Binding-site contacts:
Ligand atom CA contacts residue ARG183 of chain 1.E at 3.8 Å.
Ligand atom C contacts residue ARG183 of chain 1.E at 4.0 Å.
Ligand atom NE2 contacts residue MET396 of chain 1.E at 3.3 Å (h-bond).
Ligand atom C contacts residue VAL398 of chain 1.E at 3.5 Å (hydrophobic).
Ligand atom OD1 contacts residue PHE184 of chain 1.E at 3.6 Å.
Ligand atom O contacts residue MET396 of chain 1.E at 3.2 Å.
Ligand atom CB contacts residue ARG183 of chain 1.E at 3.4 Å.
Ligand atom CD1 contacts residue LEU186 of chain 1.E at 3.9 Å (hydrophobic).
Ligand atom O contacts residue VAL398 of chain 1.E at 3.7 Å.
Ligand atom CD2 contacts residue PRO362 of chain 1.E at 3.9 Å (hydrophobic).
Ligand atom N contacts residue MET396 of chain 1.E at 3.9 Å.
Ligand atom CD2 contacts residue MET396 of chain 1.E at 3.6 Å (hydrophobic).
Ligand atom CD1 contacts residue ARG185 of chain 1.E at 4.0 Å.
Ligand atom CD contacts residue VAL398 of chain 1.E at 4.0 Å (hydrophobic).
Ligand atom C contacts residue MET396 of chain 1.E at 3.6 Å (hydrophobic).
Ligand atom C contacts residue MET396 of chain 1.E at 3.9 Å (hydrophobic).
Ligand atom N contacts residue VAL398 of chain 1.E at 3.5 Å.
Ligand atom CH3 contacts residue VAL398 of chain 1.E at 4.0 Å (hydrophobic).
Ligand atom N contacts residue PRO397 of chain 1.E at 3.4 Å (h-bond).
Ligand atom C contacts residue ARG399 of chain 1.E at 3.5 Å.
Ligand atom CE1 contacts residue ARG399 of chain 1.E at 3.9 Å.
Ligand atom CG contacts residue ARG183 of chain 1.E at 3.8 Å.
Ligand atom CZ contacts residue ARG399 of chain 1.E at 3.6 Å.
Ligand atom N contacts residue MET396 of chain 1.E at 3.9 Å.
Ligand atom CA contacts residue PRO397 of chain 1.E at 3.9 Å (hydrophobic).
Ligand atom CH3 contacts residue ARG399 of chain 1.E at 3.6 Å.
Ligand atom CA contacts residue ARG183 of chain 1.E at 4.1 Å.
Ligand atom CA contacts residue VAL398 of chain 1.E at 3.9 Å (hydrophobic).
Ligand atom CG contacts residue MET396 of chain 1.E at 3.5 Å (hydrophobic).
Ligand atom CD contacts residue PRO397 of chain 1.E at 3.7 Å (hydrophobic).
Ligand atom OE1 contacts residue VAL398 of chain 1.E at 3.3 Å.
Ligand atom CD1 contacts residue PRO397 of chain 1.E at 3.6 Å (hydrophobic).
Ligand atom NE2 contacts residue PRO397 of chain 1.E at 2.9 Å (h-bond).
Ligand atom CG contacts residue PHE184 of chain 1.E at 3.5 Å (hydrophobic).
Ligand atom O contacts residue ARG399 of chain 1.E at 2.9 Å (salt-bridge).
Ligand atom OE1 contacts residue MET396 of chain 1.E at 4.1 Å.
Ligand atom CD1 contacts residue THR181 of chain 1.E at 4.1 Å.
Ligand atom O contacts residue MET396 of chain 1.E at 3.8 Å.
Ligand atom CB contacts residue MET396 of chain 1.E at 3.5 Å (hydrophobic).
Ligand atom N contacts residue ARG183 of chain 1.E at 3.1 Å (salt-bridge).

Sequence of chain 1.E:
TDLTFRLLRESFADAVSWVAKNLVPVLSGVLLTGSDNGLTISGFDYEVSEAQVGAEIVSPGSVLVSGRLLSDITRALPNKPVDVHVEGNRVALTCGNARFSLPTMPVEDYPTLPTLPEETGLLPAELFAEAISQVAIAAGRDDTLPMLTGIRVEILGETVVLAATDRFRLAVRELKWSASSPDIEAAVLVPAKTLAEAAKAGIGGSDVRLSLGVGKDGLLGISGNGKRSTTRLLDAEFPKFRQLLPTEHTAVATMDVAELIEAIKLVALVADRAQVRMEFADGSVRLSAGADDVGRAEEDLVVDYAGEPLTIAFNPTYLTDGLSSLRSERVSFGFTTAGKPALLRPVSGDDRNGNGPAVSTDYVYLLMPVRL

A protein and the small-molecule ligand that binds it are described below.
Small molecule (SMILES): CC(=O)N[C@@H](CCC(N)=O)C(=O)N[C@@H](CC1CCCCC1)C(=O)N[C@@H](CC(=O)O)C(=O)N[C@@H](CC(C)C)C(=O)N[C@@H](C)C=O